This small molecule binds to this protein.
Small molecule (SMILES): CC(=O)N[C@@H]1[C@@H](O)[C@H](O)[C@@H](CO)O[C@H]1O

Binding-site contacts:
Ligand atom C2 contacts residue ASN118 of chain 1.B at 2.5 Å.
Ligand atom C8 contacts residue LYS114 of chain 1.B at 3.4 Å.
Ligand atom C5 contacts residue ASN118 of chain 1.B at 3.7 Å.
Ligand atom O7 contacts residue ASN118 of chain 1.B at 3.5 Å (h-bond).
Ligand atom O5 contacts residue ASN118 of chain 1.B at 2.4 Å (h-bond).
Ligand atom C4 contacts residue ASN118 of chain 1.B at 4.2 Å.
Ligand atom C7 contacts residue GLU115 of chain 1.B at 4.4 Å.
Ligand atom C7 contacts residue ASN118 of chain 1.B at 3.4 Å.
Ligand atom C3 contacts residue ASN118 of chain 1.B at 3.8 Å.
Ligand atom C8 contacts residue GLU115 of chain 1.B at 3.1 Å.
Ligand atom N2 contacts residue ASN118 of chain 1.B at 2.9 Å (h-bond).
Ligand atom C1 contacts residue ASN118 of chain 1.B at 1.4 Å.
Ligand atom C8 contacts residue ASN118 of chain 1.B at 4.0 Å.

Sequence of chain 1.B:
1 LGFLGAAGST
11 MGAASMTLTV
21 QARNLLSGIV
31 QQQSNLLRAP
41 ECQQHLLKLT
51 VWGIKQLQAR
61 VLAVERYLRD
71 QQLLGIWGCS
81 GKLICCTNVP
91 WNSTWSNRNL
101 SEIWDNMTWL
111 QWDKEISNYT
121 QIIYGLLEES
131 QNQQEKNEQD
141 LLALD